This protein binds this small molecule.
Small molecule (SMILES): N=[N+]=N[C@@H]1[C@H](O)[C@@H](COP(=O)(O)O)O[C@H]1n1ccc(=O)[nH]c1=O

Binding-site contacts:
Ligand atom C5' contacts residue ASP67 of chain 2.B at 3.2 Å.
Ligand atom C2' contacts residue TYR70 of chain 2.B at 3.9 Å (hydrophobic).
Ligand atom O5' contacts residue ASP67 of chain 2.B at 2.7 Å (salt-bridge).
Ligand atom P contacts residue THR34 of chain 2.B at 3.5 Å.
Ligand atom O3' contacts residue ARG171 of chain 2.B at 3.3 Å (salt-bridge).
Ligand atom OP2 contacts residue THR34 of chain 2.B at 2.3 Å (h-bond).
Ligand atom N3' contacts residue ARG171 of chain 2.B at 3.0 Å (salt-bridge).
Ligand atom OP1 contacts residue ARG174 of chain 2.B at 3.1 Å (salt-bridge).
Ligand atom N5' contacts residue ARG171 of chain 2.B at 3.6 Å.
Ligand atom O4 contacts residue HIS122 of chain 2.B at 2.9 Å (h-bond).
Ligand atom OP2 contacts residue ARG171 of chain 2.B at 3.0 Å (salt-bridge).
Ligand atom OP3 contacts residue THR34 of chain 2.B at 4.0 Å.
Ligand atom OP3 contacts residue LYS38 of chain 2.B at 3.6 Å.
Ligand atom OP1 contacts residue PO41 of chain 2.G at 3.8 Å.
Ligand atom N1 contacts residue TYR70 of chain 2.B at 3.9 Å.
Ligand atom OP1 contacts residue THR34 of chain 2.B at 3.8 Å.
Ligand atom P contacts residue ILE142 of chain 2.B at 4.0 Å.
Ligand atom O4' contacts residue TYR70 of chain 2.B at 3.4 Å (h-bond).
Ligand atom C3' contacts residue ARG171 of chain 2.B at 4.0 Å.
Ligand atom C6 contacts residue PHE88 of chain 2.B at 3.5 Å (hydrophobic).
Ligand atom C6 contacts residue TYR70 of chain 2.B at 3.1 Å (hydrophobic).
Ligand atom C1' contacts residue TYR70 of chain 2.B at 4.0 Å (hydrophobic).
Ligand atom C5' contacts residue TYR70 of chain 2.B at 3.9 Å (hydrophobic).
Ligand atom C2' contacts residue ARG171 of chain 2.B at 3.3 Å.
Ligand atom C4' contacts residue TYR70 of chain 2.B at 3.8 Å (hydrophobic).
Ligand atom O3' contacts residue ASP89 of chain 2.B at 2.2 Å (salt-bridge).
Ligand atom OP2 contacts residue ILE142 of chain 2.B at 3.5 Å.
Ligand atom C5 contacts residue TYR70 of chain 2.B at 3.9 Å (hydrophobic).
Ligand atom C3' contacts residue TYR70 of chain 2.B at 3.6 Å (hydrophobic).
Ligand atom OP3 contacts residue ILE142 of chain 2.B at 3.5 Å.
Ligand atom C5 contacts residue PHE88 of chain 2.B at 3.5 Å (hydrophobic).
Ligand atom C3' contacts residue ASP89 of chain 2.B at 3.3 Å.
Ligand atom C5' contacts residue ILE142 of chain 2.B at 3.9 Å (hydrophobic).
Ligand atom C2' contacts residue ASP89 of chain 2.B at 3.7 Å.
Ligand atom OP3 contacts residue PO41 of chain 2.G at 3.1 Å (h-bond).
Ligand atom C1' contacts residue ARG171 of chain 2.B at 3.6 Å.
Ligand atom N3' contacts residue ASP89 of chain 2.B at 2.8 Å (salt-bridge).
Ligand atom N3' contacts residue VAL194 of chain 2.B at 4.0 Å.
Ligand atom N4' contacts residue ASP89 of chain 2.B at 3.5 Å (salt-bridge).
Ligand atom N4' contacts residue ARG171 of chain 2.B at 3.1 Å (salt-bridge).

Sequence of chain 2.B:
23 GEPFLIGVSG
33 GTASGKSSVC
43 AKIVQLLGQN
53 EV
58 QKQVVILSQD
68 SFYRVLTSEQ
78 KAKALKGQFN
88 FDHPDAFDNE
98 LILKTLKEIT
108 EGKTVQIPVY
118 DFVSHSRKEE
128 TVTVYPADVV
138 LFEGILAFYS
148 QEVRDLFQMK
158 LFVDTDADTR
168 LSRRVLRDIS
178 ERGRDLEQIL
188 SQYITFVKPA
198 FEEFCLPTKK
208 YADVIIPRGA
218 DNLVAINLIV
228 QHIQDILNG